A protein and the small-molecule ligand that binds it are described below.
Small molecule (SMILES): OC[C@H]1O[C@H](O[C@H]2[C@H](O)[C@@H](O)[C@H](OCCCC3CCCCC3)O[C@@H]2CO)[C@H](O)[C@@H](O)[C@@H]1O

Binding-site contacts:
Ligand atom C12 contacts residue VAL218 of chain 1.A at 4.2 Å (hydrophobic).
Ligand atom C11 contacts residue HIS248 of chain 1.A at 3.9 Å.
Ligand atom C50 contacts residue PHE164 of chain 1.A at 4.3 Å (hydrophobic).
Ligand atom C20 contacts residue PHE164 of chain 1.A at 4.2 Å (hydrophobic).
Ligand atom C42 contacts residue LEU122 of chain 1.A at 3.3 Å (hydrophobic).
Ligand atom C32 contacts residue VAL218 of chain 1.A at 4.4 Å (hydrophobic).
Ligand atom O60 contacts residue GLY249 of chain 1.A at 3.5 Å.
Ligand atom C12 contacts residue HIS248 of chain 1.A at 4.5 Å.
Ligand atom C42 contacts residue ILE119 of chain 1.A at 4.4 Å (hydrophobic).
Ligand atom C30 contacts residue ASP81 of chain 1.A at 4.0 Å.
Ligand atom C42 contacts residue PIN1 of chain 1.B at 4.4 Å.
Ligand atom C50 contacts residue HIS248 of chain 1.A at 3.7 Å.
Ligand atom C60 contacts residue HIS248 of chain 1.A at 3.3 Å.
Ligand atom O2 contacts residue ILE250 of chain 1.A at 4.4 Å.
Ligand atom C42 contacts residue TYR75 of chain 1.A at 4.2 Å (hydrophobic).
Ligand atom C32 contacts residue TYR75 of chain 1.A at 4.0 Å (hydrophobic).
Ligand atom C52 contacts residue LEU122 of chain 1.A at 3.6 Å (hydrophobic).
Ligand atom C10 contacts residue HIS248 of chain 1.A at 4.4 Å.
Ligand atom O30 contacts residue ASP81 of chain 1.A at 3.2 Å (salt-bridge).
Ligand atom O30 contacts residue PIN1 of chain 1.B at 4.0 Å.
Ligand atom C20 contacts residue PIN1 of chain 1.B at 4.0 Å.
Ligand atom O20 contacts residue PIN1 of chain 1.B at 3.8 Å.
Ligand atom C42 contacts residue VAL218 of chain 1.A at 4.4 Å (hydrophobic).
Ligand atom O60 contacts residue HIS248 of chain 1.A at 4.0 Å.
Ligand atom C52 contacts residue TYR75 of chain 1.A at 4.2 Å (hydrophobic).
Ligand atom O10 contacts residue PIN1 of chain 1.B at 4.1 Å.
Ligand atom C21 contacts residue PIN1 of chain 1.B at 4.3 Å.
Ligand atom C31 contacts residue TYR75 of chain 1.A at 4.2 Å (hydrophobic).
Ligand atom C60 contacts residue GLY249 of chain 1.A at 3.9 Å.
Ligand atom C62 contacts residue VAL218 of chain 1.A at 4.5 Å (hydrophobic).
Ligand atom O20 contacts residue PHE164 of chain 1.A at 3.7 Å.
Ligand atom O20 contacts residue ASP81 of chain 1.A at 4.0 Å.
Ligand atom O60 contacts residue ILE250 of chain 1.A at 4.2 Å.
Ligand atom C52 contacts residue PIN1 of chain 1.B at 3.4 Å.
Ligand atom C22 contacts residue HIS248 of chain 1.A at 4.0 Å.
Ligand atom C10 contacts residue PHE164 of chain 1.A at 3.9 Å (hydrophobic).
Ligand atom C31 contacts residue PIN1 of chain 1.B at 3.9 Å.
Ligand atom O50 contacts residue HIS248 of chain 1.A at 3.7 Å.
Ligand atom C22 contacts residue VAL218 of chain 1.A at 3.6 Å (hydrophobic).
Ligand atom C2 contacts residue ASP81 of chain 1.A at 4.3 Å.

Sequence of chain 1.A:
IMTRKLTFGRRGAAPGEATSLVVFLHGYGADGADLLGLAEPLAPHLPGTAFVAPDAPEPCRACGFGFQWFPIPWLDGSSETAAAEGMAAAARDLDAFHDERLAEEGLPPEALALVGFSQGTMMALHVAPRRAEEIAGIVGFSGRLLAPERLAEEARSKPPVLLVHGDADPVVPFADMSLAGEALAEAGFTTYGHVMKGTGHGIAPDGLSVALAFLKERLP